Sequence of chain 1.A:
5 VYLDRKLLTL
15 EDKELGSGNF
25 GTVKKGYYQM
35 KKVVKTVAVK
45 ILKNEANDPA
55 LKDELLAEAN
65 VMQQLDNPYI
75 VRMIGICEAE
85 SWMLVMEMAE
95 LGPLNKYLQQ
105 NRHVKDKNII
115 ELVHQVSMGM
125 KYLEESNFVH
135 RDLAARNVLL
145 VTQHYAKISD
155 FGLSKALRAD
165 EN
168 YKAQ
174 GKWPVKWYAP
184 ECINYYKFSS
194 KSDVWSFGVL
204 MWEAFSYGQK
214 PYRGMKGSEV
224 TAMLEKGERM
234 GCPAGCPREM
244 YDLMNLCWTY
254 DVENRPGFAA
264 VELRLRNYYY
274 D

Binding-site contacts:
Ligand atom N22 contacts residue ASN141 of chain 1.A at 2.9 Å (h-bond).
Ligand atom N11 contacts residue ALA42 of chain 1.A at 3.6 Å.
Ligand atom C20 contacts residue ASP154 of chain 1.A at 3.8 Å.
Ligand atom C06 contacts residue LEU19 of chain 1.A at 3.5 Å (hydrophobic).
Ligand atom N11 contacts residue ALA93 of chain 1.A at 3.0 Å (h-bond).
Ligand atom C04 contacts residue GLY96 of chain 1.A at 3.4 Å.
Ligand atom N17 contacts residue GOL1 of chain 1.C at 2.9 Å (h-bond).
Ligand atom C05 contacts residue GLY96 of chain 1.A at 3.6 Å.
Ligand atom N17 contacts residue VAL27 of chain 1.A at 3.6 Å.
Ligand atom C10 contacts residue LEU143 of chain 1.A at 3.5 Å (hydrophobic).
Ligand atom C13 contacts residue ALA42 of chain 1.A at 3.6 Å (hydrophobic).
Ligand atom C21 contacts residue ARG140 of chain 1.A at 3.2 Å.
Ligand atom C20 contacts residue GOL1 of chain 1.C at 3.4 Å.
Ligand atom C10 contacts residue ALA42 of chain 1.A at 3.7 Å (hydrophobic).
Ligand atom C04 contacts residue ALA93 of chain 1.A at 3.4 Å (hydrophobic).
Ligand atom C21 contacts residue ASP154 of chain 1.A at 3.7 Å.
Ligand atom N11 contacts residue LEU143 of chain 1.A at 3.6 Å.
Ligand atom N22 contacts residue ARG140 of chain 1.A at 2.7 Å (salt-bridge).
Ligand atom C18 contacts residue GOL1 of chain 1.C at 3.3 Å.
Ligand atom N22 contacts residue ASP154 of chain 1.A at 2.8 Å (salt-bridge).
Ligand atom C04 contacts residue MET92 of chain 1.A at 3.8 Å (hydrophobic).
Ligand atom C12 contacts residue GLU91 of chain 1.A at 3.3 Å.
Ligand atom C07 contacts residue PRO97 of chain 1.A at 3.8 Å (hydrophobic).
Ligand atom C13 contacts residue LEU143 of chain 1.A at 3.7 Å (hydrophobic).
Ligand atom N14 contacts residue ALA42 of chain 1.A at 3.7 Å.
Ligand atom C12 contacts residue LEU143 of chain 1.A at 3.7 Å (hydrophobic).
Ligand atom C03 contacts residue GLY96 of chain 1.A at 3.5 Å.
Ligand atom C15 contacts residue ALA42 of chain 1.A at 3.7 Å (hydrophobic).
Ligand atom C02 contacts residue GLY96 of chain 1.A at 3.8 Å.
Ligand atom N14 contacts residue LEU143 of chain 1.A at 3.6 Å.
Ligand atom N11 contacts residue GLU91 of chain 1.A at 3.8 Å.
Ligand atom N11 contacts residue MET92 of chain 1.A at 3.6 Å.
Ligand atom N14 contacts residue GOL1 of chain 1.C at 3.6 Å.
Ligand atom C12 contacts residue ALA93 of chain 1.A at 3.8 Å (hydrophobic).
Ligand atom C03 contacts residue GLU94 of chain 1.A at 3.4 Å.
Ligand atom C06 contacts residue PRO97 of chain 1.A at 3.7 Å (hydrophobic).
Ligand atom C09 contacts residue ALA93 of chain 1.A at 3.3 Å (hydrophobic).
Ligand atom N23 contacts residue LEU19 of chain 1.A at 3.6 Å.
Ligand atom C15 contacts residue LEU143 of chain 1.A at 3.5 Å (hydrophobic).
Ligand atom C12 contacts residue ALA42 of chain 1.A at 3.5 Å (hydrophobic).

The protein below binds the small molecule below.
Small molecule (SMILES): Cc1ccc(-c2cc3nccnc3c(NCCCCN)n2)cc1